Binding-site contacts:
Ligand atom C4 contacts residue ARG41 of chain 1.A at 4.0 Å.
Ligand atom C6 contacts residue ALA8 of chain 1.A at 4.2 Å (hydrophobic).
Ligand atom C1 contacts residue SO41 of chain 1.E at 3.6 Å.
Ligand atom C1 contacts residue ARG41 of chain 1.A at 3.6 Å.
Ligand atom C3 contacts residue ARG41 of chain 1.A at 3.7 Å.
Ligand atom C5 contacts residue PHE363 of chain 1.A at 4.1 Å (hydrophobic).
Ligand atom C2 contacts residue ASP197 of chain 1.A at 4.0 Å.
Ligand atom O2 contacts residue ARG41 of chain 1.A at 3.4 Å (salt-bridge).
Ligand atom O6 contacts residue ARG41 of chain 1.A at 4.1 Å.
Ligand atom O1 contacts residue SO41 of chain 1.E at 2.6 Å (h-bond).
Ligand atom O2 contacts residue PHE363 of chain 1.A at 4.1 Å.
Ligand atom C6 contacts residue SER9 of chain 1.A at 4.1 Å.
Ligand atom C5 contacts residue ALA10 of chain 1.A at 4.3 Å (hydrophobic).
Ligand atom O5 contacts residue PHE363 of chain 1.A at 3.5 Å.
Ligand atom C5 contacts residue SER9 of chain 1.A at 4.0 Å.
Ligand atom O4 contacts residue PHE363 of chain 1.A at 3.0 Å.
Ligand atom O5 contacts residue ALA10 of chain 1.A at 2.9 Å (h-bond).
Ligand atom C4 contacts residue PHE363 of chain 1.A at 3.4 Å (hydrophobic).
Ligand atom O6 contacts residue LEU272 of chain 1.A at 3.6 Å.
Ligand atom O5 contacts residue ARG41 of chain 1.A at 3.9 Å.
Ligand atom O2 contacts residue ASP197 of chain 1.A at 2.8 Å (salt-bridge).
Ligand atom O6 contacts residue ALA8 of chain 1.A at 2.9 Å (h-bond).
Ligand atom O1 contacts residue ARG41 of chain 1.A at 4.0 Å.
Ligand atom O5 contacts residue LEU272 of chain 1.A at 3.7 Å.
Ligand atom O6 contacts residue SER9 of chain 1.A at 3.3 Å.
Ligand atom C6 contacts residue LEU272 of chain 1.A at 4.1 Å (hydrophobic).
Ligand atom C5 contacts residue ARG41 of chain 1.A at 3.4 Å.
Ligand atom O5 contacts residue SER9 of chain 1.A at 3.4 Å.
Ligand atom O3 contacts residue ARG41 of chain 1.A at 3.3 Å.
Ligand atom C2 contacts residue ARG41 of chain 1.A at 3.3 Å.
Ligand atom C6 contacts residue ARG41 of chain 1.A at 3.9 Å.

Sequence of chain 1.A:
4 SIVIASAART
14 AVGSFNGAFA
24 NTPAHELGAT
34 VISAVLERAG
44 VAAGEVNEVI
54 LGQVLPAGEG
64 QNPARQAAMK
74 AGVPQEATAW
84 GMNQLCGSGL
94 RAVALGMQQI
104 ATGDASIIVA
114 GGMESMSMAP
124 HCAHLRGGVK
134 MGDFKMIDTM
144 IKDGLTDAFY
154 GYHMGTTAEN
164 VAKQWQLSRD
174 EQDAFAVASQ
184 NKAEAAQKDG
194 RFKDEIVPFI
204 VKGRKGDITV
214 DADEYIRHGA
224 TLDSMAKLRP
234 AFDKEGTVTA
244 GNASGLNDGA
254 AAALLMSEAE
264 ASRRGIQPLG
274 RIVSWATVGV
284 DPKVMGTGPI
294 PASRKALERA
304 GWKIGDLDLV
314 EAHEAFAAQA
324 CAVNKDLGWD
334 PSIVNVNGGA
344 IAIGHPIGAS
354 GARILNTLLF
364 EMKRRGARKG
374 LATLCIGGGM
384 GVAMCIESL

A small-molecule ligand and the protein it binds are described below.
Small molecule (SMILES): O=C[C@@H](O)[C@@H](O)[C@H](O)[C@H](O)CO